Sequence of chain 1.G:
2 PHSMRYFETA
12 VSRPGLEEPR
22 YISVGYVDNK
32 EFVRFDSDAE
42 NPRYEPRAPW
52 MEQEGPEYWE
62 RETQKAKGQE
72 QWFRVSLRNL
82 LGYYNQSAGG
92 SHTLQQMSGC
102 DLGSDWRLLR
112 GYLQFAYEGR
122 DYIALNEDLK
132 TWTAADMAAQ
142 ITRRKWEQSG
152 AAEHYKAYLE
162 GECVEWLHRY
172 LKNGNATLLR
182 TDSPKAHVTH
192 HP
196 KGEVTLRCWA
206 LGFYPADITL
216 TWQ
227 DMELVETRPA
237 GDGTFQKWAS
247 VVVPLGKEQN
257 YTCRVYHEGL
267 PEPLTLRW

This small molecule binds to this protein.
Small molecule (SMILES): CC[C@H](N)C(=O)N[C@@H](CO)C(=O)N[C@@H](CC(C)C)C(=O)N[C@@H](CC1=CN=C2C=CC=CC12)C(=O)N[C@@H](CC(N)=O)C(=O)NCC(=O)N1CCC[C@H]1C(=O)N[C@@H](Cc1cnc[nH]1)C(=O)N[C@@H](CC(C)C)C(=O)O

Binding-site contacts:
Ligand atom NE1 contacts residue LYS66 of chain 1.G at 3.5 Å.
Ligand atom N contacts residue TYR7 of chain 1.G at 2.8 Å (h-bond).
Ligand atom CA contacts residue SO41 of chain 1.R at 3.2 Å.
Ligand atom O contacts residue LYS66 of chain 1.G at 2.7 Å (salt-bridge).
Ligand atom O contacts residue LYS146 of chain 1.G at 3.0 Å (salt-bridge).
Ligand atom CA contacts residue TYR156 of chain 1.G at 3.4 Å (hydrophobic).
Ligand atom O contacts residue TRP147 of chain 1.G at 3.4 Å.
Ligand atom O contacts residue GLN70 of chain 1.G at 3.3 Å.
Ligand atom OG contacts residue GLU63 of chain 1.G at 2.7 Å (salt-bridge).
Ligand atom N contacts residue SO41 of chain 1.R at 2.9 Å (h-bond).
Ligand atom CA contacts residue TYR171 of chain 1.G at 3.4 Å (hydrophobic).
Ligand atom CB contacts residue TRP167 of chain 1.G at 3.4 Å (hydrophobic).
Ligand atom O contacts residue TYR159 of chain 1.G at 3.4 Å.
Ligand atom O contacts residue ASN80 of chain 1.G at 2.7 Å (h-bond).
Ligand atom CB contacts residue SO41 of chain 1.R at 3.2 Å.
Ligand atom N contacts residue TYR156 of chain 1.G at 2.9 Å (h-bond).
Ligand atom CD2 contacts residue TRP73 of chain 1.G at 3.4 Å (hydrophobic).
Ligand atom O contacts residue TRP73 of chain 1.G at 2.9 Å (h-bond).
Ligand atom CB contacts residue TYR156 of chain 1.G at 3.3 Å (hydrophobic).
Ligand atom O contacts residue HIS155 of chain 1.G at 2.6 Å (h-bond).
Ligand atom OXT contacts residue THR143 of chain 1.G at 2.5 Å (h-bond).
Ligand atom OD1 contacts residue GLN70 of chain 1.G at 3.5 Å (h-bond).
Ligand atom O contacts residue TRP73 of chain 1.G at 3.1 Å (h-bond).
Ligand atom N contacts residue LYS66 of chain 1.G at 3.4 Å (salt-bridge).
Ligand atom O contacts residue TRP147 of chain 1.G at 2.8 Å (h-bond).
Ligand atom CD2 contacts residue TRP147 of chain 1.G at 3.4 Å (hydrophobic).
Ligand atom OXT contacts residue TYR84 of chain 1.G at 2.7 Å (h-bond).
Ligand atom N contacts residue SER77 of chain 1.G at 3.2 Å (h-bond).
Ligand atom CG contacts residue LYS66 of chain 1.G at 3.2 Å.
Ligand atom O contacts residue TYR159 of chain 1.G at 2.6 Å (h-bond).
Ligand atom CB contacts residue TRP73 of chain 1.G at 3.3 Å (hydrophobic).
Ligand atom O contacts residue LYS146 of chain 1.G at 2.9 Å.
Ligand atom ND2 contacts residue GLN97 of chain 1.G at 2.9 Å (h-bond).
Ligand atom N contacts residue TYR171 of chain 1.G at 2.5 Å (h-bond).
Ligand atom ND1 contacts residue VAL76 of chain 1.G at 3.4 Å.
Ligand atom OD1 contacts residue GLN97 of chain 1.G at 3.0 Å (h-bond).
Ligand atom C contacts residue TYR84 of chain 1.G at 3.3 Å (hydrophobic).
Ligand atom N contacts residue GLN70 of chain 1.G at 2.8 Å (h-bond).
Ligand atom N contacts residue GLU63 of chain 1.G at 3.0 Å (salt-bridge).
Ligand atom O contacts residue TYR84 of chain 1.G at 3.0 Å (h-bond).